This protein binds this small molecule.
Small molecule (SMILES): CC(C)CC(=O)N[C@H](C(=O)N[C@H](C(=O)N[C@@H](CC(C)C)[C@@H](O)CC(=O)N[C@@H](C)C(=O)N[C@@H](CC(C)C)[C@@H](O)CC(=O)O)C(C)C)C(C)C

Binding-site contacts:
Ligand atom CB contacts residue ASP36 of chain 1.B at 3.4 Å.
Ligand atom CB contacts residue GLY218 of chain 1.B at 3.6 Å.
Ligand atom O contacts residue SER81 of chain 1.B at 3.1 Å (h-bond).
Ligand atom O contacts residue SER220 of chain 1.B at 3.1 Å (h-bond).
Ligand atom N contacts residue SER220 of chain 1.B at 3.0 Å (h-bond).
Ligand atom CB contacts residue GLY38 of chain 1.B at 3.6 Å.
Ligand atom CG1 contacts residue LEU244 of chain 1.A at 3.6 Å (hydrophobic).
Ligand atom N contacts residue GLY38 of chain 1.B at 3.1 Å (h-bond).
Ligand atom O contacts residue TYR194 of chain 1.B at 3.5 Å (h-bond).
Ligand atom CG2 contacts residue SER220 of chain 1.B at 3.5 Å.
Ligand atom CH contacts residue ASP36 of chain 1.B at 3.0 Å.
Ligand atom O contacts residue TYR194 of chain 1.B at 2.5 Å (h-bond).
Ligand atom CA contacts residue SER81 of chain 1.B at 3.2 Å.
Ligand atom N contacts residue SER81 of chain 1.B at 2.6 Å (h-bond).
Ligand atom CA contacts residue TYR79 of chain 1.B at 3.6 Å (hydrophobic).
Ligand atom O contacts residue SER81 of chain 1.B at 3.5 Å (h-bond).
Ligand atom CH contacts residue ASP216 of chain 1.B at 3.6 Å.
Ligand atom CG1 contacts residue ILE292 of chain 1.B at 3.5 Å (hydrophobic).
Ligand atom CA contacts residue ASN78 of chain 1.B at 3.2 Å.
Ligand atom O contacts residue VAL80 of chain 1.B at 2.8 Å (h-bond).
Ligand atom CA contacts residue THR219 of chain 1.B at 3.7 Å.
Ligand atom C contacts residue ASN78 of chain 1.B at 3.5 Å.
Ligand atom CM contacts residue ASP216 of chain 1.B at 3.6 Å.
Ligand atom CA contacts residue PHE243 of chain 1.A at 3.6 Å (hydrophobic).
Ligand atom O contacts residue VAL80 of chain 1.B at 3.5 Å (h-bond).
Ligand atom C contacts residue SER81 of chain 1.B at 3.4 Å.
Ligand atom N contacts residue ASN78 of chain 1.B at 2.7 Å (h-bond).
Ligand atom O contacts residue THR219 of chain 1.B at 3.3 Å.
Ligand atom N contacts residue GLY218 of chain 1.B at 3.5 Å (h-bond).
Ligand atom C contacts residue TYR194 of chain 1.B at 3.6 Å (hydrophobic).
Ligand atom OH contacts residue ASP216 of chain 1.B at 2.6 Å (salt-bridge).
Ligand atom CA contacts residue SER220 of chain 1.B at 3.5 Å.
Ligand atom CB contacts residue ASN78 of chain 1.B at 3.7 Å.
Ligand atom N contacts residue TYR79 of chain 1.B at 3.6 Å.
Ligand atom CG1 contacts residue VAL80 of chain 1.B at 3.6 Å (hydrophobic).
Ligand atom CD2 contacts residue GLY218 of chain 1.B at 3.3 Å.
Ligand atom CD1 contacts residue TYR79 of chain 1.B at 3.6 Å (hydrophobic).
Ligand atom OH contacts residue ASN78 of chain 1.B at 3.4 Å.
Ligand atom OH contacts residue ASP36 of chain 1.B at 2.5 Å (salt-bridge).
Ligand atom O contacts residue TYR79 of chain 1.B at 3.2 Å.

Sequence of chain 1.A:
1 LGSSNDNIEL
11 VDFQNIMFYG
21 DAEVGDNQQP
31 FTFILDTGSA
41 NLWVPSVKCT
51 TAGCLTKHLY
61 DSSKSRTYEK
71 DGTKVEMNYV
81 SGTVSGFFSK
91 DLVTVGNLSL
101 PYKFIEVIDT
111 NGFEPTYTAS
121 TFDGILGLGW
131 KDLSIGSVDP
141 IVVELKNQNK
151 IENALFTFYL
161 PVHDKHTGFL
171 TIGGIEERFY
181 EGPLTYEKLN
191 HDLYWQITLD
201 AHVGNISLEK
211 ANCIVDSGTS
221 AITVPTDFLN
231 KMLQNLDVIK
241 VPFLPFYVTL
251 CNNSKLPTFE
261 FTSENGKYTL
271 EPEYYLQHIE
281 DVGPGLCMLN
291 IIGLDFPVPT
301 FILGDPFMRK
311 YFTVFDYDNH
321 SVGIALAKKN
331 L

Sequence of chain 1.B:
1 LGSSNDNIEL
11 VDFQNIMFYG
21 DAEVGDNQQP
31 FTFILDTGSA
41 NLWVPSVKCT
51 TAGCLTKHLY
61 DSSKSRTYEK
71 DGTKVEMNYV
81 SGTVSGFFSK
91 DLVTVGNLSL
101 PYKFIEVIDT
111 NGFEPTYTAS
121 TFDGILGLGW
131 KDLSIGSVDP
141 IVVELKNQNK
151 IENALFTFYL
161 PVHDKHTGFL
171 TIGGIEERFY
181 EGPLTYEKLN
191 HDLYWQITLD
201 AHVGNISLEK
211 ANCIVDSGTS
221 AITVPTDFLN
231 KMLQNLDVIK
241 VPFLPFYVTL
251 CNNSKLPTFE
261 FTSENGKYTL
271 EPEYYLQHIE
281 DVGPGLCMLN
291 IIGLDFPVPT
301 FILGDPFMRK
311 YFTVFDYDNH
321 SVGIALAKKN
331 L